Sequence of chain 2.A:
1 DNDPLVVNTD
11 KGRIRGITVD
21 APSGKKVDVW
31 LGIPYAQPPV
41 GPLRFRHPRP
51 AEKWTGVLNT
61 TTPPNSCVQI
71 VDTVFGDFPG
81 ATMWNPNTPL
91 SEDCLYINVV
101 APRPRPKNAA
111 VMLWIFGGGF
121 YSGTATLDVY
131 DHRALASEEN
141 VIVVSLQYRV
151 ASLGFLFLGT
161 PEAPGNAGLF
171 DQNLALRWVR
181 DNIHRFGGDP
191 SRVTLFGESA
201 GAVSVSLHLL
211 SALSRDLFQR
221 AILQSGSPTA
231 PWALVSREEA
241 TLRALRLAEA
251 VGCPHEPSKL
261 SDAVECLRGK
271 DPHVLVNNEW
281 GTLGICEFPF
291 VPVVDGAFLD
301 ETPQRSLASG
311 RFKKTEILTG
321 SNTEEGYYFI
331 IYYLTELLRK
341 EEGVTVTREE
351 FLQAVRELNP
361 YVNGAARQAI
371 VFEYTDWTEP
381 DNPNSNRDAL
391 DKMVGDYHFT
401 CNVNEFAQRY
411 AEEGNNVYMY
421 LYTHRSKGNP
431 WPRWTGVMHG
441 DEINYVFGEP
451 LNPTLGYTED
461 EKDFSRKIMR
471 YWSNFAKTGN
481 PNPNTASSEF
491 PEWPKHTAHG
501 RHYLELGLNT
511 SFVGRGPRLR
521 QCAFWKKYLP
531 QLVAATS

This protein binds this small molecule.
Small molecule (SMILES): CC(=O)N[C@H]1[C@H](O[C@H]2[C@H](O)[C@@H](CO)OC[C@@H]2NC(C)=O)O[C@H](CO)[C@@H](O)[C@@H]1O

Binding-site contacts:
Ligand atom O5 contacts residue ASN59 of chain 2.A at 1.9 Å (h-bond).
Ligand atom C2 contacts residue ARG15 of chain 2.A at 3.4 Å.
Ligand atom N2 contacts residue ASN59 of chain 2.A at 3.7 Å.
Ligand atom C4 contacts residue ASN59 of chain 2.A at 4.2 Å.
Ligand atom O7 contacts residue ARG15 of chain 2.A at 3.2 Å (salt-bridge).
Ligand atom C7 contacts residue ARG15 of chain 2.A at 3.3 Å.
Ligand atom O3 contacts residue ARG15 of chain 2.A at 4.1 Å.
Ligand atom C3 contacts residue ASN59 of chain 2.A at 4.3 Å.
Ligand atom C5 contacts residue ASN59 of chain 2.A at 3.3 Å.
Ligand atom C1 contacts residue ASN59 of chain 2.A at 2.0 Å.
Ligand atom C6 contacts residue ASN59 of chain 2.A at 4.1 Å.
Ligand atom C3 contacts residue ARG15 of chain 2.A at 4.4 Å.
Ligand atom C8 contacts residue ARG15 of chain 2.A at 4.3 Å.
Ligand atom N2 contacts residue ARG15 of chain 2.A at 3.3 Å (salt-bridge).
Ligand atom C1 contacts residue ARG15 of chain 2.A at 4.4 Å.
Ligand atom C2 contacts residue ASN59 of chain 2.A at 3.1 Å.